Binding-site contacts:
Ligand atom C2 contacts residue ASN51 of chain 1.B at 2.3 Å.
Ligand atom C4 contacts residue ASN51 of chain 1.B at 4.2 Å.
Ligand atom O5 contacts residue GLU54 of chain 1.B at 3.0 Å (salt-bridge).
Ligand atom C5 contacts residue ASN51 of chain 1.B at 3.7 Å.
Ligand atom N2 contacts residue ASN51 of chain 1.B at 2.7 Å (h-bond).
Ligand atom C1 contacts residue GLU54 of chain 1.B at 3.5 Å.
Ligand atom C2 contacts residue GLU54 of chain 1.B at 3.6 Å.
Ligand atom C8 contacts residue GLU54 of chain 1.B at 4.0 Å.
Ligand atom O5 contacts residue ASN51 of chain 1.B at 2.4 Å (h-bond).
Ligand atom C6 contacts residue GLU54 of chain 1.B at 3.7 Å.
Ligand atom C8 contacts residue ARG55 of chain 1.B at 3.5 Å.
Ligand atom O7 contacts residue ASN51 of chain 1.B at 4.3 Å.
Ligand atom C1 contacts residue ASN51 of chain 1.B at 1.4 Å.
Ligand atom C7 contacts residue ARG55 of chain 1.B at 4.5 Å.
Ligand atom C4 contacts residue GLU54 of chain 1.B at 4.0 Å.
Ligand atom O7 contacts residue ARG55 of chain 1.B at 4.4 Å.
Ligand atom C7 contacts residue ASN51 of chain 1.B at 3.5 Å.
Ligand atom C8 contacts residue ASN51 of chain 1.B at 3.9 Å.
Ligand atom C5 contacts residue GLU54 of chain 1.B at 3.8 Å.
Ligand atom C3 contacts residue ASN51 of chain 1.B at 3.7 Å.
Ligand atom N2 contacts residue GLU54 of chain 1.B at 4.5 Å.

Sequence of chain 1.B:
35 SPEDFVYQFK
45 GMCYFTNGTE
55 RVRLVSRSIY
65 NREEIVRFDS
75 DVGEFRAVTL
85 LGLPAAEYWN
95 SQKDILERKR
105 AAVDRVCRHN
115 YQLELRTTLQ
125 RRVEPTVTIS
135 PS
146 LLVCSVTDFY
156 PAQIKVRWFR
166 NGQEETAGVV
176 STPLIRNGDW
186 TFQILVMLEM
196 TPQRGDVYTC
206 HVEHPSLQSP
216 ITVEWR

The small molecule below binds the protein below.
Small molecule (SMILES): CC(=O)N[C@@H]1[C@@H](O)[C@H](O)[C@@H](CO)O[C@H]1O